A protein and the small-molecule ligand that binds it are described below.
Small molecule (SMILES): CC(C)=CCC/C(C)=C/CC/C(C)=C/[C@@H]1[C@@H](CO[P](=O)(O)OP(=O)(O)O)[C@]1(C)CC/C=C(\C)CCC=C(C)C

Sequence of chain 1.A:
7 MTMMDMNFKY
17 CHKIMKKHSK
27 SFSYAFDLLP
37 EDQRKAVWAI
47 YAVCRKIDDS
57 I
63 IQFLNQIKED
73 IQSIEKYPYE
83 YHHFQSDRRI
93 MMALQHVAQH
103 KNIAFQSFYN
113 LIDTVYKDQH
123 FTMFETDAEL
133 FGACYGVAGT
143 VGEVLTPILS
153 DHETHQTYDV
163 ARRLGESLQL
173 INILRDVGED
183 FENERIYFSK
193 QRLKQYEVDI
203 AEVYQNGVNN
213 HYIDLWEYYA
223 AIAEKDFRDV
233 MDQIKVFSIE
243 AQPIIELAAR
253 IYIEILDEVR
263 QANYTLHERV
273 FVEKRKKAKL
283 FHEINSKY

Binding-site contacts:
Ligand atom PBM contacts residue ARG51 of chain 1.A at 3.6 Å.
Ligand atom OAM contacts residue TYR47 of chain 1.A at 2.3 Å (h-bond).
Ligand atom CAW contacts residue TYR47 of chain 1.A at 3.4 Å (hydrophobic).
Ligand atom CAU contacts residue CYS50 of chain 1.A at 3.7 Å (hydrophobic).
Ligand atom OAL contacts residue ARG271 of chain 1.A at 3.4 Å (salt-bridge).
Ligand atom PBM contacts residue MG1 of chain 1.D at 3.7 Å.
Ligand atom CAG contacts residue ASP54 of chain 1.A at 3.7 Å.
Ligand atom CBD contacts residue TYR47 of chain 1.A at 3.2 Å (hydrophobic).
Ligand atom PBL contacts residue ARG177 of chain 1.A at 3.6 Å.
Ligand atom OAK contacts residue TYR254 of chain 1.A at 3.5 Å (h-bond).
Ligand atom OAJ contacts residue MG1 of chain 1.D at 2.3 Å.
Ligand atom CAY contacts residue VAL139 of chain 1.A at 3.2 Å (hydrophobic).
Ligand atom PBL contacts residue TYR254 of chain 1.A at 3.6 Å.
Ligand atom CBI contacts residue GLN171 of chain 1.A at 3.6 Å.
Ligand atom OAM contacts residue ARG51 of chain 1.A at 2.9 Å (salt-bridge).
Ligand atom CAC contacts residue PHE32 of chain 1.A at 3.5 Å (hydrophobic).
Ligand atom CAG contacts residue MG1 of chain 1.D at 3.6 Å.
Ligand atom OAK contacts residue ARG177 of chain 1.A at 3.6 Å.
Ligand atom CAA contacts residue VAL143 of chain 1.A at 3.4 Å (hydrophobic).
Ligand atom CAZ contacts residue MG1 of chain 1.D at 3.5 Å.
Ligand atom CAO contacts residue LEU166 of chain 1.A at 3.7 Å (hydrophobic).
Ligand atom CBA contacts residue ALA140 of chain 1.A at 3.6 Å (hydrophobic).
Ligand atom CAT contacts residue LEU170 of chain 1.A at 3.7 Å (hydrophobic).
Ligand atom CAA contacts residue TYR47 of chain 1.A at 3.5 Å (hydrophobic).
Ligand atom CBE contacts residue LEU166 of chain 1.A at 3.6 Å (hydrophobic).
Ligand atom OAM contacts residue SER25 of chain 1.A at 3.5 Å.
Ligand atom OAM contacts residue HIS24 of chain 1.A at 3.4 Å (h-bond).
Ligand atom CAN contacts residue TYR47 of chain 1.A at 3.0 Å (hydrophobic).
Ligand atom CAE contacts residue CYS50 of chain 1.A at 3.3 Å (hydrophobic).
Ligand atom OAJ contacts residue ARG51 of chain 1.A at 3.3 Å (salt-bridge).
Ligand atom OAK contacts residue MG1 of chain 1.D at 3.4 Å.
Ligand atom CAS contacts residue TYR47 of chain 1.A at 3.5 Å (hydrophobic).
Ligand atom CAE contacts residue VAL143 of chain 1.A at 3.0 Å (hydrophobic).
Ligand atom OAI contacts residue TYR254 of chain 1.A at 2.7 Å (h-bond).
Ligand atom CAH contacts residue GLN171 of chain 1.A at 3.6 Å.
Ligand atom OAK contacts residue ASN174 of chain 1.A at 3.0 Å (h-bond).
Ligand atom CAU contacts residue ASP54 of chain 1.A at 3.4 Å.
Ligand atom OAI contacts residue ARG177 of chain 1.A at 3.2 Å (salt-bridge).
Ligand atom OAL contacts residue HIS24 of chain 1.A at 3.2 Å (h-bond).
Ligand atom OBC contacts residue HIS24 of chain 1.A at 3.2 Å (h-bond).